Sequence of chain 1.B:
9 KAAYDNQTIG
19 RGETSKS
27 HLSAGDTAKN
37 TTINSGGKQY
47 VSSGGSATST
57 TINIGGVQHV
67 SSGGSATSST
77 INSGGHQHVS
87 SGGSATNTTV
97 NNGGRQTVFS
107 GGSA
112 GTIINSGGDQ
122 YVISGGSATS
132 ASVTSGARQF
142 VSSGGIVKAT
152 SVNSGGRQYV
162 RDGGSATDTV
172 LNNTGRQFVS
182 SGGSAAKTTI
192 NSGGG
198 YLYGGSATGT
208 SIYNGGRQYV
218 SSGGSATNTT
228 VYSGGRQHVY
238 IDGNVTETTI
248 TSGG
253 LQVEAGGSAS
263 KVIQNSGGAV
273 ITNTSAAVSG

Binding-site contacts:
Ligand atom C2 contacts residue TYR237 of chain 1.B at 3.9 Å (hydrophobic).
Ligand atom C1 contacts residue SER218 of chain 1.B at 1.3 Å.
Ligand atom C6 contacts residue TYR200 of chain 1.B at 4.5 Å (hydrophobic).
Ligand atom O2 contacts residue SER218 of chain 1.B at 3.7 Å.
Ligand atom O2 contacts residue TYR216 of chain 1.B at 4.4 Å.
Ligand atom O2 contacts residue TYR198 of chain 1.B at 3.8 Å.
Ligand atom C5 contacts residue TYR200 of chain 1.B at 4.4 Å (hydrophobic).
Ligand atom C4 contacts residue SER218 of chain 1.B at 3.6 Å.
Ligand atom O2 contacts residue TYR200 of chain 1.B at 4.2 Å.
Ligand atom O3 contacts residue TYR237 of chain 1.B at 3.3 Å.
Ligand atom C6 contacts residue SER218 of chain 1.B at 4.1 Å.
Ligand atom O5 contacts residue TYR200 of chain 1.B at 3.2 Å.
Ligand atom C2 contacts residue SER218 of chain 1.B at 2.5 Å.
Ligand atom C1 contacts residue TYR200 of chain 1.B at 3.9 Å (hydrophobic).
Ligand atom C7 contacts residue SER218 of chain 1.B at 4.2 Å.
Ligand atom O7 contacts residue SER219 of chain 1.B at 3.6 Å.
Ligand atom O5 contacts residue SER218 of chain 1.B at 2.3 Å (h-bond).
Ligand atom C1 contacts residue TYR237 of chain 1.B at 4.5 Å (hydrophobic).
Ligand atom C3 contacts residue SER218 of chain 1.B at 3.1 Å.
Ligand atom O7 contacts residue SER218 of chain 1.B at 3.5 Å.
Ligand atom C3 contacts residue TYR237 of chain 1.B at 3.8 Å (hydrophobic).
Ligand atom C2 contacts residue TYR216 of chain 1.B at 4.5 Å (hydrophobic).
Ligand atom O3 contacts residue SER218 of chain 1.B at 4.4 Å.
Ligand atom C5 contacts residue SER218 of chain 1.B at 2.9 Å.

This small molecule binds to this protein.
Small molecule (SMILES): OC[C@@H](O)[C@H]1O[C@H](O)[C@@H](O)[C@@H](O)[C@@H]1O